A protein and the small-molecule ligand that binds it are described below.
Small molecule (SMILES): CC(=O)N[C@@H]1[C@@H](O)[C@H](O)[C@@H](CO)O[C@H]1O

Sequence of chain 1.A:
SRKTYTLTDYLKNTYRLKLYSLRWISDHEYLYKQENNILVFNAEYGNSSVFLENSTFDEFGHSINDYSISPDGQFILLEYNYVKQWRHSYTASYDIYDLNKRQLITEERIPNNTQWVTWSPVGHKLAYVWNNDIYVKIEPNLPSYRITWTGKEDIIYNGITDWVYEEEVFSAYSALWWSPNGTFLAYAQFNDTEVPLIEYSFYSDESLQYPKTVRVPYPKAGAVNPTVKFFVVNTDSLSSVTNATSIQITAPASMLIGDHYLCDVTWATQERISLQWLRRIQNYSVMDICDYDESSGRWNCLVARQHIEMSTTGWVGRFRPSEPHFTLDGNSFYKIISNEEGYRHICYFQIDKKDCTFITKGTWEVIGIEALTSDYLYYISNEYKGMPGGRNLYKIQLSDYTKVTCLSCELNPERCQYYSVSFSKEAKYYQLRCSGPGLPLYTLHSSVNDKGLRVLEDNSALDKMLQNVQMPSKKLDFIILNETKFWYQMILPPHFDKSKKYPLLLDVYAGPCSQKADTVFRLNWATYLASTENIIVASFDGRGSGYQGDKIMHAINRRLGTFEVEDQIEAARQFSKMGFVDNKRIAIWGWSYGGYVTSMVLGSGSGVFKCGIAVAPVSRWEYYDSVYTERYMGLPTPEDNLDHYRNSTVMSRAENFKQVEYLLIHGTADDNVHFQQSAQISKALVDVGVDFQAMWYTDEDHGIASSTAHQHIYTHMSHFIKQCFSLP

Binding-site contacts:
Ligand atom O6 contacts residue GLU194 of chain 1.A at 3.3 Å (salt-bridge).
Ligand atom N2 contacts residue ASN191 of chain 1.A at 3.4 Å (h-bond).
Ligand atom O7 contacts residue GLN189 of chain 1.A at 4.2 Å.
Ligand atom C6 contacts residue THR193 of chain 1.A at 4.4 Å.
Ligand atom C6 contacts residue GLU194 of chain 1.A at 4.0 Å.
Ligand atom C3 contacts residue ASN191 of chain 1.A at 4.4 Å.
Ligand atom C8 contacts residue THR150 of chain 1.A at 4.5 Å.
Ligand atom C5 contacts residue THR193 of chain 1.A at 3.9 Å.
Ligand atom C8 contacts residue GLN189 of chain 1.A at 4.5 Å.
Ligand atom C1 contacts residue ILE156 of chain 1.A at 4.4 Å (hydrophobic).
Ligand atom O7 contacts residue ASN191 of chain 1.A at 3.0 Å (h-bond).
Ligand atom O7 contacts residue ILE156 of chain 1.A at 4.5 Å.
Ligand atom C1 contacts residue ASN191 of chain 1.A at 2.3 Å.
Ligand atom O7 contacts residue LYS229 of chain 1.A at 3.9 Å.
Ligand atom C8 contacts residue ILE156 of chain 1.A at 3.7 Å (hydrophobic).
Ligand atom O5 contacts residue THR193 of chain 1.A at 3.5 Å (h-bond).
Ligand atom O6 contacts residue THR193 of chain 1.A at 4.4 Å.
Ligand atom C7 contacts residue ILE156 of chain 1.A at 3.8 Å (hydrophobic).
Ligand atom C1 contacts residue THR193 of chain 1.A at 3.2 Å.
Ligand atom C5 contacts residue ASN191 of chain 1.A at 4.2 Å.
Ligand atom N2 contacts residue ILE156 of chain 1.A at 3.8 Å.
Ligand atom C2 contacts residue ASN191 of chain 1.A at 3.0 Å.
Ligand atom C7 contacts residue ASN191 of chain 1.A at 3.5 Å.
Ligand atom O5 contacts residue ASN191 of chain 1.A at 2.9 Å (h-bond).